Binding-site contacts:
Ligand atom O3 contacts residue HIS203 of chain 1.B at 3.2 Å (h-bond).
Ligand atom C5 contacts residue ASP119 of chain 1.B at 4.0 Å.
Ligand atom C6 contacts residue PHE238 of chain 1.B at 3.9 Å (hydrophobic).
Ligand atom O2 contacts residue CSD174 of chain 1.B at 3.8 Å.
Ligand atom C1 contacts residue ARG263 of chain 1.B at 3.4 Å.
Ligand atom O3 contacts residue CSD174 of chain 1.B at 3.4 Å (h-bond).
Ligand atom O6 contacts residue PHE238 of chain 1.B at 4.1 Å.
Ligand atom C3 contacts residue NAD1 of chain 1.F at 3.9 Å.
Ligand atom O3 contacts residue NAD1 of chain 1.F at 3.7 Å.
Ligand atom C4 contacts residue PHE238 of chain 1.B at 4.1 Å (hydrophobic).
Ligand atom C6 contacts residue ASP119 of chain 1.B at 3.4 Å.
Ligand atom C5 contacts residue TYR296 of chain 1.B at 4.2 Å (hydrophobic).
Ligand atom O4 contacts residue ASN153 of chain 1.B at 3.2 Å (h-bond).
Ligand atom C2 contacts residue ASP260 of chain 1.B at 3.1 Å.
Ligand atom O5 contacts residue ARG263 of chain 1.B at 3.0 Å (salt-bridge).
Ligand atom C1 contacts residue ASP260 of chain 1.B at 3.4 Å.
Ligand atom O6 contacts residue ARG263 of chain 1.B at 2.8 Å (salt-bridge).
Ligand atom O6 contacts residue VAL117 of chain 1.B at 3.6 Å.
Ligand atom O5 contacts residue PHE238 of chain 1.B at 3.4 Å.
Ligand atom C4 contacts residue ASP119 of chain 1.B at 3.5 Å.
Ligand atom O4 contacts residue ASP119 of chain 1.B at 2.5 Å (salt-bridge).
Ligand atom O6 contacts residue TRP293 of chain 1.B at 3.4 Å.
Ligand atom C2 contacts residue ARG263 of chain 1.B at 3.9 Å.
Ligand atom C5 contacts residue ARG263 of chain 1.B at 4.0 Å.
Ligand atom C3 contacts residue HIS203 of chain 1.B at 4.1 Å.
Ligand atom O4 contacts residue NAD1 of chain 1.F at 3.1 Å.
Ligand atom C2 contacts residue HIS203 of chain 1.B at 3.7 Å.
Ligand atom O5 contacts residue ASP260 of chain 1.B at 4.1 Å.
Ligand atom C3 contacts residue ASN153 of chain 1.B at 3.9 Å.
Ligand atom O6 contacts residue TYR296 of chain 1.B at 3.6 Å.
Ligand atom C6 contacts residue TRP293 of chain 1.B at 3.7 Å (hydrophobic).
Ligand atom O2 contacts residue HIS203 of chain 1.B at 3.5 Å (h-bond).
Ligand atom C4 contacts residue ASN153 of chain 1.B at 3.8 Å.
Ligand atom O3 contacts residue ASP260 of chain 1.B at 3.5 Å (salt-bridge).
Ligand atom O6 contacts residue ASP119 of chain 1.B at 2.7 Å (salt-bridge).
Ligand atom C6 contacts residue ARG263 of chain 1.B at 4.0 Å.
Ligand atom C6 contacts residue TYR296 of chain 1.B at 3.6 Å (hydrophobic).
Ligand atom O2 contacts residue HIS175 of chain 1.B at 3.7 Å.
Ligand atom O3 contacts residue ASN153 of chain 1.B at 2.9 Å (h-bond).
Ligand atom O2 contacts residue ASP260 of chain 1.B at 2.4 Å (salt-bridge).

The protein below binds the small molecule below.
Small molecule (SMILES): OC[C@H]1O[C@H](O[C@H]2[C@H](O)[C@@H](O)[C@@H](O)O[C@@H]2CO)[C@H](O)[C@@H](O)[C@@H]1O

Sequence of chain 1.B:
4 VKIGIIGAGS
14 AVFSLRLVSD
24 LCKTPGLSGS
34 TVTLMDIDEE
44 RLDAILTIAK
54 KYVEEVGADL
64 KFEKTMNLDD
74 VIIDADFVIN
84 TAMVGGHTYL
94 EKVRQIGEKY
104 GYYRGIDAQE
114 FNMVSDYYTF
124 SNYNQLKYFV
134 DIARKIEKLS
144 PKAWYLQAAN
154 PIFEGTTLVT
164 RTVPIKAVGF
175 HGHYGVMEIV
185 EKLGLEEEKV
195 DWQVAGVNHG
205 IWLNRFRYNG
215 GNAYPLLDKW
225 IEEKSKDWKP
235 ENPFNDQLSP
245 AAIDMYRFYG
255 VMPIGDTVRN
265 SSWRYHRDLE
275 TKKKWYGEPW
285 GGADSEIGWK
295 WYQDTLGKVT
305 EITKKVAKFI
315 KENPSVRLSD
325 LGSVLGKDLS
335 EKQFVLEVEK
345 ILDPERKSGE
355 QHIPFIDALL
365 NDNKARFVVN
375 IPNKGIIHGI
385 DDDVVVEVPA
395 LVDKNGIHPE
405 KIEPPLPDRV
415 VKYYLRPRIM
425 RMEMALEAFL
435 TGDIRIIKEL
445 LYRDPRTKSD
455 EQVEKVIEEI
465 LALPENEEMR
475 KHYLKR